Binding-site contacts:
Ligand atom C2 contacts residue ASP38 of chain 2.A at 3.7 Å.
Ligand atom C9 contacts residue ASP226 of chain 2.A at 3.4 Å.
Ligand atom C24 contacts residue THR18 of chain 2.A at 3.2 Å.
Ligand atom C23 contacts residue THR18 of chain 2.A at 3.7 Å.
Ligand atom O8 contacts residue THR85 of chain 2.A at 3.0 Å (h-bond).
Ligand atom C12 contacts residue GLY228 of chain 2.A at 3.4 Å.
Ligand atom C27 contacts residue THR227 of chain 2.A at 3.4 Å.
Ligand atom C26 contacts residue TYR20 of chain 2.A at 3.4 Å (hydrophobic).
Ligand atom N1 contacts residue ASP38 of chain 2.A at 2.8 Å (salt-bridge).
Ligand atom C29 contacts residue GLY228 of chain 2.A at 3.1 Å.
Ligand atom C15 contacts residue GLY228 of chain 2.A at 3.2 Å.
Ligand atom N22 contacts residue GLY228 of chain 2.A at 2.8 Å (h-bond).
Ligand atom C24 contacts residue SER230 of chain 2.A at 3.7 Å.
Ligand atom O8 contacts residue SER84 of chain 2.A at 3.5 Å (h-bond).
Ligand atom C23 contacts residue SER230 of chain 2.A at 3.4 Å.
Ligand atom C28 contacts residue THR18 of chain 2.A at 3.4 Å.
Ligand atom C23 contacts residue GLY228 of chain 2.A at 3.5 Å.
Ligand atom N7 contacts residue ASP226 of chain 2.A at 2.7 Å (salt-bridge).
Ligand atom C24 contacts residue GLY228 of chain 2.A at 3.2 Å.
Ligand atom C20 contacts residue SER230 of chain 2.A at 3.6 Å.
Ligand atom O21 contacts residue SER230 of chain 2.A at 3.3 Å (h-bond).
Ligand atom C27 contacts residue TYR20 of chain 2.A at 3.3 Å (hydrophobic).
Ligand atom C4 contacts residue THR85 of chain 2.A at 3.7 Å.
Ligand atom C3 contacts residue TYR83 of chain 2.A at 3.4 Å (hydrophobic).
Ligand atom C15 contacts residue ALA229 of chain 2.A at 3.7 Å (hydrophobic).
Ligand atom C11 contacts residue ASP38 of chain 2.A at 3.3 Å.
Ligand atom C11 contacts residue TYR83 of chain 2.A at 3.6 Å (hydrophobic).
Ligand atom C29 contacts residue THR18 of chain 2.A at 3.0 Å.
Ligand atom O8 contacts residue TYR83 of chain 2.A at 3.6 Å.
Ligand atom C28 contacts residue THR227 of chain 2.A at 3.4 Å.
Ligand atom C26 contacts residue VAL36 of chain 2.A at 3.4 Å (hydrophobic).
Ligand atom C6 contacts residue ASP38 of chain 2.A at 3.6 Å.
Ligand atom N7 contacts residue ASP38 of chain 2.A at 3.0 Å (salt-bridge).
Ligand atom C26 contacts residue GLN19 of chain 2.A at 3.6 Å.
Ligand atom C28 contacts residue GLY228 of chain 2.A at 3.7 Å.
Ligand atom C29 contacts residue SER230 of chain 2.A at 3.3 Å.
Ligand atom C17 contacts residue THR85 of chain 2.A at 3.7 Å.
Ligand atom C28 contacts residue ALA229 of chain 2.A at 3.7 Å (hydrophobic).
Ligand atom C25 contacts residue VAL36 of chain 2.A at 3.7 Å (hydrophobic).
Ligand atom C29 contacts residue ALA229 of chain 2.A at 3.5 Å (hydrophobic).

Sequence of chain 2.A:
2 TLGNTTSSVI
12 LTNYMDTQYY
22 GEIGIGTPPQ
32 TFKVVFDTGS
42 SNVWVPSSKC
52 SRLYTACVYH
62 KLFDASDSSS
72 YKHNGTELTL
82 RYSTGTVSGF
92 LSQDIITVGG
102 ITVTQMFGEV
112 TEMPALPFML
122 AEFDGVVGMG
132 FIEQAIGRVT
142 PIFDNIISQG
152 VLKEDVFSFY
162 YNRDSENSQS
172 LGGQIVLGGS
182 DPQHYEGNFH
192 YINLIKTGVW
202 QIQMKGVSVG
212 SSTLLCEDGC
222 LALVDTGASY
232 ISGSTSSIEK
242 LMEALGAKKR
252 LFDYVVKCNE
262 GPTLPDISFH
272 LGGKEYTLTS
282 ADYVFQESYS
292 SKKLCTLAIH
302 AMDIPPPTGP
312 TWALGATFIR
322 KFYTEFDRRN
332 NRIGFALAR

A protein and the small-molecule ligand that binds it are described below.
Small molecule (SMILES): [H]/N=C1/N[C@](C)(C(C)C)CC(=O)N1Cc1cccc(C(=O)NCc2ccccc2)c1